Binding-site contacts:
Ligand atom O1 contacts residue CYS2 of chain 1.E at 3.1 Å.
Ligand atom C1 contacts residue ILE6 of chain 1.E at 4.5 Å (hydrophobic).
Ligand atom C1 contacts residue CYS2 of chain 1.E at 3.7 Å (hydrophobic).
Ligand atom C5 contacts residue CYS2 of chain 1.E at 4.4 Å (hydrophobic).
Ligand atom O1 contacts residue SER5 of chain 1.E at 3.5 Å (h-bond).
Ligand atom O1 contacts residue LEU12 of chain 1.E at 4.1 Å.
Ligand atom C3 contacts residue ALA14 of chain 1.F at 4.0 Å (hydrophobic).
Ligand atom C5 contacts residue LEU6 of chain 1.B at 4.2 Å (hydrophobic).
Ligand atom C6 contacts residue CYS2 of chain 1.E at 3.3 Å (hydrophobic).
Ligand atom C6 contacts residue LEU11 of chain 1.F at 4.0 Å (hydrophobic).
Ligand atom C1 contacts residue LEU12 of chain 1.E at 4.3 Å (hydrophobic).
Ligand atom C4 contacts residue HIS10 of chain 1.F at 4.0 Å.
Ligand atom C2 contacts residue ILE6 of chain 1.E at 4.4 Å (hydrophobic).
Ligand atom O3 contacts residue HIS5 of chain 1.B at 3.5 Å (h-bond).
Ligand atom C4 contacts residue ALA14 of chain 1.F at 4.1 Å (hydrophobic).
Ligand atom O3 contacts residue ALA14 of chain 1.F at 3.7 Å.
Ligand atom C4 contacts residue HIS5 of chain 1.B at 4.0 Å.
Ligand atom C2 contacts residue CYS7 of chain 1.E at 4.0 Å (hydrophobic).
Ligand atom C2 contacts residue HIS5 of chain 1.B at 4.1 Å.
Ligand atom C2 contacts residue LEU12 of chain 1.E at 4.2 Å (hydrophobic).
Ligand atom C5 contacts residue HIS10 of chain 1.F at 4.2 Å.
Ligand atom O3 contacts residue LEU17 of chain 2.B at 3.1 Å.
Ligand atom C4 contacts residue LEU11 of chain 1.F at 4.3 Å (hydrophobic).
Ligand atom C1 contacts residue LEU11 of chain 1.F at 4.3 Å (hydrophobic).
Ligand atom C4 contacts residue LEU6 of chain 1.B at 4.3 Å (hydrophobic).
Ligand atom C3 contacts residue HIS5 of chain 1.B at 3.6 Å.
Ligand atom C3 contacts residue LEU17 of chain 2.B at 4.4 Å (hydrophobic).
Ligand atom C1 contacts residue CYS7 of chain 1.E at 3.8 Å (hydrophobic).
Ligand atom C5 contacts residue LEU11 of chain 1.F at 3.9 Å (hydrophobic).
Ligand atom O1 contacts residue CYS7 of chain 1.E at 2.7 Å (h-bond).
Ligand atom C1 contacts residue SER5 of chain 1.E at 4.4 Å.
Ligand atom O1 contacts residue ILE6 of chain 1.E at 3.8 Å.

Sequence of chain 2.B:
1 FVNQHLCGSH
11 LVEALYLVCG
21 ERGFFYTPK

Sequence of chain 1.B:
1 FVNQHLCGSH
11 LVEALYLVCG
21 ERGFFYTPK

Sequence of chain 1.F:
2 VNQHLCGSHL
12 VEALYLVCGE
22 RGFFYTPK

Sequence of chain 1.E:
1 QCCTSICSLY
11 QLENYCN

A protein and the small-molecule ligand that binds it are described below.
Small molecule (SMILES): Oc1cccc(O)c1